Binding-site contacts:
Ligand atom CH3 contacts residue ARG15 of chain 2.A at 3.6 Å.
Ligand atom ND2 contacts residue LYS57 of chain 2.A at 2.8 Å (salt-bridge).
Ligand atom CD1 contacts residue LYS57 of chain 2.A at 3.7 Å.
Ligand atom N contacts residue HIS55 of chain 2.A at 2.9 Å (h-bond).
Ligand atom CB contacts residue LEU68 of chain 2.A at 3.8 Å (hydrophobic).
Ligand atom CA contacts residue TRP69 of chain 2.A at 3.5 Å (hydrophobic).
Ligand atom CZ contacts residue ARG15 of chain 2.A at 3.5 Å.
Ligand atom ND2 contacts residue LEU68 of chain 2.A at 2.8 Å (h-bond).
Ligand atom C contacts residue ARG15 of chain 2.A at 3.6 Å.
Ligand atom O1P contacts residue SER36 of chain 2.A at 2.7 Å (h-bond).
Ligand atom O contacts residue ARG15 of chain 2.A at 2.7 Å (salt-bridge).
Ligand atom CB contacts residue TRP69 of chain 2.A at 3.5 Å (hydrophobic).
Ligand atom O3P contacts residue SER38 of chain 2.A at 2.7 Å (h-bond).
Ligand atom OD1 contacts residue LYS57 of chain 2.A at 2.8 Å (salt-bridge).
Ligand atom CAS contacts residue PHE56 of chain 2.A at 3.3 Å (hydrophobic).
Ligand atom CAQ contacts residue HIS55 of chain 2.A at 3.7 Å.
Ligand atom C contacts residue HIS55 of chain 2.A at 3.6 Å.
Ligand atom CB contacts residue LYS57 of chain 2.A at 3.7 Å.
Ligand atom O2P contacts residue ARG15 of chain 2.A at 2.8 Å (salt-bridge).
Ligand atom CG contacts residue LEU68 of chain 2.A at 3.8 Å (hydrophobic).
Ligand atom CB contacts residue HIS55 of chain 2.A at 3.8 Å.
Ligand atom P contacts residue ARG34 of chain 2.A at 3.8 Å.
Ligand atom O contacts residue HIS55 of chain 2.A at 3.7 Å.
Ligand atom O1P contacts residue ARG34 of chain 2.A at 3.4 Å (salt-bridge).
Ligand atom CG contacts residue LYS57 of chain 2.A at 3.5 Å.
Ligand atom OH contacts residue SER38 of chain 2.A at 3.5 Å (h-bond).
Ligand atom P contacts residue SER38 of chain 2.A at 3.6 Å.
Ligand atom P contacts residue SER36 of chain 2.A at 3.7 Å.
Ligand atom O contacts residue TRP69 of chain 2.A at 3.4 Å.
Ligand atom CAQ contacts residue PHE56 of chain 2.A at 3.6 Å (hydrophobic).
Ligand atom O2P contacts residue ARG34 of chain 2.A at 2.7 Å (salt-bridge).
Ligand atom CE1 contacts residue ARG15 of chain 2.A at 3.5 Å.
Ligand atom OH contacts residue ARG15 of chain 2.A at 3.8 Å.
Ligand atom O3P contacts residue SER36 of chain 2.A at 3.6 Å (h-bond).
Ligand atom CG contacts residue LYS57 of chain 2.A at 3.6 Å.
Ligand atom O contacts residue LYS57 of chain 2.A at 3.8 Å.
Ligand atom O1P contacts residue SER44 of chain 2.A at 2.7 Å (h-bond).
Ligand atom CAO contacts residue GLN54 of chain 2.A at 3.8 Å.
Ligand atom OD1 contacts residue PHE56 of chain 2.A at 3.4 Å.
Ligand atom CA contacts residue HIS55 of chain 2.A at 3.2 Å.

A protein and the small-molecule ligand that binds it are described below.
Small molecule (SMILES): CC(=O)N[C@@H](Cc1ccc(OP(=O)(O)O)cc1)C(=O)N[C@@]1(C(=O)N[C@@H](CC(N)=O)C(N)=O)CC=CCCC1

Sequence of chain 2.A:
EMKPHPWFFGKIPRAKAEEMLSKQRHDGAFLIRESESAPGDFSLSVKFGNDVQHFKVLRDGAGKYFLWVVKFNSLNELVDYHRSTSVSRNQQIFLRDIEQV